Binding-site contacts:
Ligand atom C21 contacts residue GLY228 of chain 2.B at 3.1 Å.
Ligand atom C9 contacts residue ASP226 of chain 2.B at 3.7 Å.
Ligand atom C16 contacts residue GLN19 of chain 2.B at 3.9 Å.
Ligand atom C20 contacts residue THR18 of chain 2.B at 3.3 Å.
Ligand atom C7 contacts residue ASP226 of chain 2.B at 3.5 Å.
Ligand atom C9 contacts residue ASP38 of chain 2.B at 3.1 Å.
Ligand atom O25 contacts residue GLY228 of chain 2.B at 3.2 Å (h-bond).
Ligand atom C23 contacts residue VAL36 of chain 2.B at 3.8 Å (hydrophobic).
Ligand atom N8 contacts residue ASP226 of chain 2.B at 2.7 Å (salt-bridge).
Ligand atom C1 contacts residue GLY228 of chain 2.B at 3.8 Å.
Ligand atom C18 contacts residue GLY228 of chain 2.B at 3.7 Å.
Ligand atom C21 contacts residue GLN19 of chain 2.B at 3.9 Å.
Ligand atom C10 contacts residue GLY228 of chain 2.B at 3.3 Å.
Ligand atom O25 contacts residue ALA229 of chain 2.B at 3.1 Å.
Ligand atom C23 contacts residue THR227 of chain 2.B at 3.1 Å.
Ligand atom C4 contacts residue GLY228 of chain 2.B at 3.7 Å.
Ligand atom C21 contacts residue THR18 of chain 2.B at 3.2 Å.
Ligand atom O11 contacts residue ALA229 of chain 2.B at 3.8 Å.
Ligand atom C22 contacts residue TYR20 of chain 2.B at 3.5 Å (hydrophobic).
Ligand atom N19 contacts residue GLY228 of chain 2.B at 2.6 Å (h-bond).
Ligand atom C23 contacts residue TYR20 of chain 2.B at 3.5 Å (hydrophobic).
Ligand atom C23 contacts residue TYR162 of chain 2.B at 3.7 Å (hydrophobic).
Ligand atom C24 contacts residue ALA229 of chain 2.B at 3.2 Å (hydrophobic).
Ligand atom C22 contacts residue VAL36 of chain 2.B at 3.5 Å (hydrophobic).
Ligand atom N3 contacts residue GLY228 of chain 2.B at 3.5 Å (h-bond).
Ligand atom C7 contacts residue ASP38 of chain 2.B at 3.7 Å.
Ligand atom N17 contacts residue PHE124 of chain 2.B at 3.8 Å.
Ligand atom C16 contacts residue LEU121 of chain 2.B at 3.7 Å (hydrophobic).
Ligand atom N8 contacts residue ASP38 of chain 2.B at 2.9 Å (salt-bridge).
Ligand atom C24 contacts residue THR227 of chain 2.B at 3.1 Å.
Ligand atom O25 contacts residue SER230 of chain 2.B at 3.4 Å (h-bond).
Ligand atom C22 contacts residue GLY228 of chain 2.B at 3.6 Å.
Ligand atom C7 contacts residue GLY40 of chain 2.B at 3.5 Å.
Ligand atom O25 contacts residue THR18 of chain 2.B at 3.2 Å (h-bond).
Ligand atom O11 contacts residue GLY228 of chain 2.B at 3.3 Å (h-bond).
Ligand atom C24 contacts residue GLY228 of chain 2.B at 3.5 Å.
Ligand atom C23 contacts residue GLY228 of chain 2.B at 3.9 Å.
Ligand atom C9 contacts residue GLY228 of chain 2.B at 3.4 Å.
Ligand atom C22 contacts residue GLN19 of chain 2.B at 3.9 Å.
Ligand atom C20 contacts residue GLY228 of chain 2.B at 3.4 Å.

The protein below binds the small molecule below.
Small molecule (SMILES): CCN(C(=O)c1cnc(C)nc1NCc1ccco1)[C@H]1CCCNC1

Sequence of chain 2.B:
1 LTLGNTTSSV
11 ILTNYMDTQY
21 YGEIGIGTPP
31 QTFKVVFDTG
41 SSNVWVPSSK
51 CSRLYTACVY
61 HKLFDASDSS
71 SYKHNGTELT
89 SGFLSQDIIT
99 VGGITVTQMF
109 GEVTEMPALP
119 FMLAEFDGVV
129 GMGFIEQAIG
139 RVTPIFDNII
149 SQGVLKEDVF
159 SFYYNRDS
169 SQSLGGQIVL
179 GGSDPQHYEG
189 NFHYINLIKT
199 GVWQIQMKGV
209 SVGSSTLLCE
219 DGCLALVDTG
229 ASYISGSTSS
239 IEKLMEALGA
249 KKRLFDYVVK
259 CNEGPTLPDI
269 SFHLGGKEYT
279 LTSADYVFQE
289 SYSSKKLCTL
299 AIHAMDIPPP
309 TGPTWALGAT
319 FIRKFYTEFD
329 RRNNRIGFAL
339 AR